Sequence of chain 1.B:
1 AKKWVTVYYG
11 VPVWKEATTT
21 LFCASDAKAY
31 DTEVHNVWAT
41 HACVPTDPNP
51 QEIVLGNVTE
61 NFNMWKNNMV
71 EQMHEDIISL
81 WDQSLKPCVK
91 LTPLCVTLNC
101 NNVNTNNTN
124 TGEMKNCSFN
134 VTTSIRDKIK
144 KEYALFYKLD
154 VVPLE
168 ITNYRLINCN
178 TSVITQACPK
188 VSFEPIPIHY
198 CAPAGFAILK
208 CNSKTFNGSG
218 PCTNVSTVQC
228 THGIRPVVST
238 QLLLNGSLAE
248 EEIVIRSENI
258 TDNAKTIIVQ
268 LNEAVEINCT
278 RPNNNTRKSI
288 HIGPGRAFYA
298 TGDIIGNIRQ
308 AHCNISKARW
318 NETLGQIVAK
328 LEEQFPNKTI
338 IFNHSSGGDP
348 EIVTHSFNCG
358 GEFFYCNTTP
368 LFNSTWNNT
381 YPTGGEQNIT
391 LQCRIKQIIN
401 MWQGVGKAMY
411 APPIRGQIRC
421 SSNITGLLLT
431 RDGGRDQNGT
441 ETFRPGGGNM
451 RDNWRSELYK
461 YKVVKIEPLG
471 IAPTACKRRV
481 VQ

The small molecule below binds the protein below.
Small molecule (SMILES): CC(=O)N[C@H]1[C@H](O[C@H]2[C@H](O)[C@@H](NC(C)=O)CO[C@@H]2CO)O[C@H](CO)[C@@H](O[C@@H]2O[C@H](CO[C@H]3O[C@H](CO)[C@@H](O)[C@H](O)[C@@H]3O)[C@@H](O)[C@H](O)[C@@H]2O)[C@@H]1O

Binding-site contacts:
Ligand atom O5 contacts residue NAG1 of chain 1.M at 3.4 Å.
Ligand atom O2 contacts residue NAG2 of chain 1.M at 3.6 Å.
Ligand atom C8 contacts residue ARG419 of chain 1.B at 3.6 Å.
Ligand atom C2 contacts residue ASN388 of chain 1.B at 3.2 Å.
Ligand atom N2 contacts residue ASN388 of chain 1.B at 3.2 Å (h-bond).
Ligand atom C7 contacts residue ARG419 of chain 1.B at 3.3 Å.
Ligand atom C1 contacts residue NAG1 of chain 1.T at 4.2 Å.
Ligand atom C3 contacts residue ASN388 of chain 1.B at 4.4 Å.
Ligand atom O6 contacts residue NAG1 of chain 1.T at 3.2 Å.
Ligand atom O6 contacts residue ASN275 of chain 1.B at 3.2 Å (h-bond).
Ligand atom C5 contacts residue NAG1 of chain 1.T at 3.8 Å.
Ligand atom C6 contacts residue MAN8 of chain 1.T at 3.5 Å.
Ligand atom C1 contacts residue NAG1 of chain 1.M at 3.8 Å.
Ligand atom C2 contacts residue NAG2 of chain 1.M at 4.4 Å.
Ligand atom O5 contacts residue ASN388 of chain 1.B at 3.1 Å (h-bond).
Ligand atom O6 contacts residue NAG1 of chain 1.M at 3.1 Å.
Ligand atom O7 contacts residue ARG419 of chain 1.B at 2.4 Å (salt-bridge).
Ligand atom O7 contacts residue GLN387 of chain 1.B at 4.5 Å.
Ligand atom C8 contacts residue NAG1 of chain 1.T at 3.1 Å.
Ligand atom C1 contacts residue ASN388 of chain 1.B at 2.1 Å.
Ligand atom O7 contacts residue NAG1 of chain 1.T at 3.9 Å.
Ligand atom C6 contacts residue ARG419 of chain 1.B at 4.2 Å.
Ligand atom C7 contacts residue NAG1 of chain 1.T at 3.5 Å.
Ligand atom O5 contacts residue ASN311 of chain 1.B at 4.1 Å.
Ligand atom O6 contacts residue MAN8 of chain 1.T at 2.3 Å (h-bond).
Ligand atom O6 contacts residue ARG419 of chain 1.B at 4.0 Å.
Ligand atom C5 contacts residue ASN388 of chain 1.B at 4.2 Å.
Ligand atom C5 contacts residue NAG1 of chain 1.M at 4.0 Å.
Ligand atom O5 contacts residue NAG1 of chain 1.T at 3.1 Å.
Ligand atom N2 contacts residue NAG1 of chain 1.T at 4.0 Å.
Ligand atom C7 contacts residue ASN388 of chain 1.B at 4.2 Å.
Ligand atom C6 contacts residue NAG1 of chain 1.T at 3.4 Å.
Ligand atom C1 contacts residue ASN311 of chain 1.B at 4.2 Å.
Ligand atom C6 contacts residue NAG1 of chain 1.M at 4.1 Å.
Ligand atom O7 contacts residue NAG1 of chain 1.M at 3.8 Å.
Ligand atom C2 contacts residue NAG1 of chain 1.T at 4.2 Å.